Binding-site contacts:
Ligand atom C17 contacts residue SER317 of chain 1.D at 4.0 Å.
Ligand atom C12 contacts residue SER66 of chain 1.D at 2.5 Å.
Ligand atom O18 contacts residue TYR224 of chain 1.D at 3.9 Å.
Ligand atom B13 contacts residue SER66 of chain 1.D at 1.5 Å.
Ligand atom B13 contacts residue TYR152 of chain 1.D at 3.3 Å.
Ligand atom C22 contacts residue ARG342 of chain 1.D at 3.6 Å.
Ligand atom C9 contacts residue ASN345 of chain 1.D at 3.5 Å.
Ligand atom C21 contacts residue THR318 of chain 1.D at 3.5 Å.
Ligand atom N6 contacts residue SER66 of chain 1.D at 3.2 Å (h-bond).
Ligand atom C20 contacts residue SER317 of chain 1.D at 3.8 Å.
Ligand atom C1 contacts residue SER66 of chain 1.D at 3.8 Å.
Ligand atom O10 contacts residue THR315 of chain 1.D at 4.0 Å.
Ligand atom C12 contacts residue LYS69 of chain 1.D at 4.0 Å.
Ligand atom O15 contacts residue SER66 of chain 1.D at 2.5 Å (h-bond).
Ligand atom C1 contacts residue TYR152 of chain 1.D at 4.0 Å (hydrophobic).
Ligand atom O15 contacts residue GLY316 of chain 1.D at 3.5 Å.
Ligand atom C17 contacts residue ASN154 of chain 1.D at 3.8 Å.
Ligand atom C6 contacts residue ARG342 of chain 1.D at 3.5 Å.
Ligand atom C21 contacts residue SER319 of chain 1.D at 4.0 Å.
Ligand atom C22 contacts residue THR318 of chain 1.D at 3.9 Å.
Ligand atom C20 contacts residue THR318 of chain 1.D at 4.0 Å.
Ligand atom B13 contacts residue LYS69 of chain 1.D at 4.0 Å.
Ligand atom C22 contacts residue SER319 of chain 1.D at 3.9 Å.
Ligand atom O10 contacts residue ASN345 of chain 1.D at 3.1 Å (h-bond).
Ligand atom O18 contacts residue ASN154 of chain 1.D at 2.8 Å (h-bond).
Ligand atom C19 contacts residue TYR224 of chain 1.D at 4.0 Å (hydrophobic).
Ligand atom C17 contacts residue TYR224 of chain 1.D at 4.1 Å (hydrophobic).
Ligand atom C17 contacts residue GLN122 of chain 1.D at 4.0 Å.
Ligand atom C21 contacts residue SER317 of chain 1.D at 3.5 Å.
Ligand atom N6 contacts residue SER317 of chain 1.D at 3.4 Å (h-bond).
Ligand atom O11 contacts residue ASN345 of chain 1.D at 3.3 Å (h-bond).
Ligand atom O14 contacts residue SER66 of chain 1.D at 2.5 Å (h-bond).
Ligand atom O18 contacts residue GLN122 of chain 1.D at 3.0 Å (h-bond).
Ligand atom C7 contacts residue ARG342 of chain 1.D at 3.6 Å.
Ligand atom O14 contacts residue LYS314 of chain 1.D at 4.0 Å.
Ligand atom C12 contacts residue TYR152 of chain 1.D at 4.1 Å (hydrophobic).
Ligand atom O15 contacts residue SER317 of chain 1.D at 2.9 Å (h-bond).
Ligand atom C19 contacts residue SER317 of chain 1.D at 3.5 Å.
Ligand atom O14 contacts residue TYR152 of chain 1.D at 2.6 Å (h-bond).
Ligand atom C1 contacts residue LEU121 of chain 1.D at 4.0 Å (hydrophobic).

Sequence of chain 1.D:
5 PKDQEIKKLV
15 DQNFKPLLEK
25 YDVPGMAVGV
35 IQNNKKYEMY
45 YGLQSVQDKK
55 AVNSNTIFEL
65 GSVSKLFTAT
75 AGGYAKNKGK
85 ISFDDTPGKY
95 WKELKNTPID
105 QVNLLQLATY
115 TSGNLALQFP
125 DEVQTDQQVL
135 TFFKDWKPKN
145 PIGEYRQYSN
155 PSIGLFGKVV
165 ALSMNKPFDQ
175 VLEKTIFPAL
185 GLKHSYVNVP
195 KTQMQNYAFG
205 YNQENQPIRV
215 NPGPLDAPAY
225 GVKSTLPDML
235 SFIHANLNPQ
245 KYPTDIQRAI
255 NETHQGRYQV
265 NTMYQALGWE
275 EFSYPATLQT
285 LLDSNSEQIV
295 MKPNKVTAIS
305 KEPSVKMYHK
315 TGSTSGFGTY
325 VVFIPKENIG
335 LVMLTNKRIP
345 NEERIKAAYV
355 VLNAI

The small molecule below binds the protein below.
Small molecule (SMILES): O=C(Cc1cccs1)N[C@@H](Cc1cccc(C(=O)O)c1)B(O)O